Sequence of chain 58.A:
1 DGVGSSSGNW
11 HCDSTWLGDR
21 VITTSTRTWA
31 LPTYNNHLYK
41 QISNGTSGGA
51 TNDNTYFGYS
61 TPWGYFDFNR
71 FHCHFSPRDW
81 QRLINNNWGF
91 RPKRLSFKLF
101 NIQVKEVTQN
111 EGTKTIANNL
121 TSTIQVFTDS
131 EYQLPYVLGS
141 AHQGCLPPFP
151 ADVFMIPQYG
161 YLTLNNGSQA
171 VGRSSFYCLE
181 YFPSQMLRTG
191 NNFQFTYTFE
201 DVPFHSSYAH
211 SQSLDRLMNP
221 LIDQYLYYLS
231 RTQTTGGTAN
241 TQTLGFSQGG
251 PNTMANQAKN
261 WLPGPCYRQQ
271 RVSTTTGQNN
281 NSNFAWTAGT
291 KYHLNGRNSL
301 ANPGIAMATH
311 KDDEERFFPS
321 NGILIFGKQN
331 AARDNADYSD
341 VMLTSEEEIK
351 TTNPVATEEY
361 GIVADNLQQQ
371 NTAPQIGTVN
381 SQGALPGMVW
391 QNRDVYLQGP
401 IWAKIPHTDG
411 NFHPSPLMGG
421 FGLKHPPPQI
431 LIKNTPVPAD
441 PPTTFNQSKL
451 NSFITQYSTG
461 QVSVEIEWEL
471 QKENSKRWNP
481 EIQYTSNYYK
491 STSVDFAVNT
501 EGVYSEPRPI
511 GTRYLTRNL

Sequence of chain 31.A:
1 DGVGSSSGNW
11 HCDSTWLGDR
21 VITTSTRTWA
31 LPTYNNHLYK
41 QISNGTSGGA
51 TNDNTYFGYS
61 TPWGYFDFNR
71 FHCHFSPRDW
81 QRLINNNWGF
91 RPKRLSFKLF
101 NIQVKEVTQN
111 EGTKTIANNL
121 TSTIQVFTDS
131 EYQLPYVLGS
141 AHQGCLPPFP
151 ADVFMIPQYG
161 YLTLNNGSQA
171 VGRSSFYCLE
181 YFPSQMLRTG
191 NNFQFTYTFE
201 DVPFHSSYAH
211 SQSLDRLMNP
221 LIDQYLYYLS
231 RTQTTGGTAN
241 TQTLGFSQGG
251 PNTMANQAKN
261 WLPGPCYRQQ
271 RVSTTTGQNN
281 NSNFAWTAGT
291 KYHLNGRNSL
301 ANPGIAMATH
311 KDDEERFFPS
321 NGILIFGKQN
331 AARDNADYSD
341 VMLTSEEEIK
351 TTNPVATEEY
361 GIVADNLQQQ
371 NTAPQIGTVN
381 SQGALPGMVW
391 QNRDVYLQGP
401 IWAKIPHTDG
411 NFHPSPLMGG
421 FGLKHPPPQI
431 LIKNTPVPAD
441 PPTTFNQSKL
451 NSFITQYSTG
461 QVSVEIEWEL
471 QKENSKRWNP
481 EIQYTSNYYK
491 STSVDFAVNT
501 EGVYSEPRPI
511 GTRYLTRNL

Binding-site contacts:
Ligand atom N1 contacts residue PRO203 of chain 58.A at 4.1 Å.
Ligand atom N6 contacts residue SER415 of chain 58.A at 3.6 Å.
Ligand atom OP2 contacts residue ASP409 of chain 31.A at 3.2 Å (salt-bridge).
Ligand atom C6 contacts residue SER415 of chain 58.A at 4.1 Å.
Ligand atom C4 contacts residue PRO203 of chain 58.A at 4.2 Å (hydrophobic).
Ligand atom N6 contacts residue GLY422 of chain 58.A at 3.4 Å (h-bond).
Ligand atom N6 contacts residue PHE421 of chain 58.A at 3.9 Å.
Ligand atom N6 contacts residue GLY420 of chain 58.A at 3.7 Å.
Ligand atom C4 contacts residue ASP201 of chain 58.A at 3.7 Å.
Ligand atom N4 contacts residue ASP201 of chain 58.A at 2.5 Å.
Ligand atom N3 contacts residue PRO414 of chain 58.A at 4.2 Å.
Ligand atom C2 contacts residue VAL202 of chain 58.A at 4.2 Å (hydrophobic).
Ligand atom N4 contacts residue VAL202 of chain 58.A at 2.9 Å (h-bond).
Ligand atom C5 contacts residue ASP201 of chain 58.A at 4.1 Å.
Ligand atom C2 contacts residue PRO203 of chain 58.A at 3.9 Å (hydrophobic).
Ligand atom N1 contacts residue VAL202 of chain 58.A at 3.6 Å.
Ligand atom C5 contacts residue VAL202 of chain 58.A at 3.6 Å (hydrophobic).
Ligand atom C2' contacts residue PRO414 of chain 58.A at 3.8 Å (hydrophobic).
Ligand atom N3 contacts residue ASP201 of chain 58.A at 4.1 Å.
Ligand atom N1 contacts residue GLY422 of chain 58.A at 3.0 Å (h-bond).
Ligand atom C5 contacts residue ARG91 of chain 58.A at 4.1 Å.
Ligand atom C6 contacts residue GLY422 of chain 58.A at 3.8 Å.
Ligand atom C4 contacts residue PRO203 of chain 58.A at 4.1 Å (hydrophobic).
Ligand atom N7 contacts residue ASN392 of chain 58.A at 4.2 Å.
Ligand atom C2' contacts residue PRO203 of chain 58.A at 3.3 Å (hydrophobic).
Ligand atom C6 contacts residue PRO203 of chain 58.A at 4.0 Å (hydrophobic).
Ligand atom C5 contacts residue SER415 of chain 58.A at 4.1 Å.
Ligand atom C6 contacts residue VAL202 of chain 58.A at 4.2 Å (hydrophobic).
Ligand atom N7 contacts residue SER415 of chain 58.A at 4.0 Å.
Ligand atom C5 contacts residue PRO203 of chain 58.A at 4.0 Å (hydrophobic).
Ligand atom N7 contacts residue PRO203 of chain 58.A at 4.2 Å.
Ligand atom C2' contacts residue HIS413 of chain 58.A at 3.8 Å.
Ligand atom C4 contacts residue VAL202 of chain 58.A at 3.7 Å (hydrophobic).
Ligand atom C2 contacts residue GLY422 of chain 58.A at 3.3 Å.
Ligand atom N7 contacts residue HIS413 of chain 58.A at 4.1 Å.
Ligand atom C6 contacts residue PRO203 of chain 58.A at 4.0 Å (hydrophobic).
Ligand atom C1' contacts residue PRO203 of chain 58.A at 4.1 Å (hydrophobic).
Ligand atom C8 contacts residue HIS413 of chain 58.A at 3.8 Å.
Ligand atom N1 contacts residue PRO203 of chain 58.A at 3.8 Å.
Ligand atom C5 contacts residue PRO203 of chain 58.A at 3.9 Å (hydrophobic).

This small molecule binds to this protein.
Small molecule (SMILES): Nc1ccn([C@H]2C[C@H](O[P](=O)(O)OC[C@H]3O[C@@H](n4cnc5c(N)ncnc54)C[C@@H]3O)[C@@H](COP(=O)(O)O)O2)c(=O)n1